Sequence of chain 1.A:
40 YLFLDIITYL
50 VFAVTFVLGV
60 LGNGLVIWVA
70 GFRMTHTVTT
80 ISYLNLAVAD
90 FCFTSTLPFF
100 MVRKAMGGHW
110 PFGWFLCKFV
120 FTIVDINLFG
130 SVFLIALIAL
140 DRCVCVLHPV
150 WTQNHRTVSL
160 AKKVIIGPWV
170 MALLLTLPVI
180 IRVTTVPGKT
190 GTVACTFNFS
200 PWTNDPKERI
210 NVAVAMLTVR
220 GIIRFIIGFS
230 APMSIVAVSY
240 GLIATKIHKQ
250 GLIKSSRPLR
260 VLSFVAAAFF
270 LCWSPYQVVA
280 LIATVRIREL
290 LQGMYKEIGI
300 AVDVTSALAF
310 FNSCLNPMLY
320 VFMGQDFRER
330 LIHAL

The small molecule below binds the protein below.
Small molecule (SMILES): CC(C)CCC[C@@H](C)[C@H]1CC[C@H]2[C@@H]3CC=C4C[C@@H](O)CC[C@]4(C)[C@H]3CC[C@]12C

Binding-site contacts:
Ligand atom C21 contacts residue PHE90 of chain 1.A at 3.6 Å (hydrophobic).
Ligand atom C2 contacts residue GLY70 of chain 1.A at 4.5 Å.
Ligand atom C7 contacts residue CLR1 of chain 1.H at 3.7 Å.
Ligand atom C6 contacts residue CLR1 of chain 1.H at 3.7 Å.
Ligand atom C19 contacts residue PHE71 of chain 1.A at 4.5 Å (hydrophobic).
Ligand atom C11 contacts residue ILE66 of chain 1.A at 4.4 Å (hydrophobic).
Ligand atom C1 contacts residue PHE71 of chain 1.A at 4.4 Å (hydrophobic).
Ligand atom C1 contacts residue ILE66 of chain 1.A at 4.4 Å (hydrophobic).
Ligand atom C5 contacts residue CLR1 of chain 1.H at 4.1 Å.
Ligand atom C2 contacts residue PHE71 of chain 1.A at 3.7 Å (hydrophobic).
Ligand atom O1 contacts residue HIS75 of chain 1.A at 4.0 Å.
Ligand atom C25 contacts residue CYS91 of chain 1.A at 4.3 Å (hydrophobic).
Ligand atom C15 contacts residue CLR1 of chain 1.H at 4.1 Å.
Ligand atom C3 contacts residue CLR1 of chain 1.H at 4.5 Å.
Ligand atom C4 contacts residue CLR1 of chain 1.H at 4.0 Å.
Ligand atom C16 contacts residue CLR1 of chain 1.H at 4.3 Å.
Ligand atom C23 contacts residue CYS91 of chain 1.A at 4.1 Å (hydrophobic).